This small molecule binds to this protein.
Small molecule (SMILES): CC1=CC[C@@H]2C[C@H]1C2(C)C

Sequence of chain 1.A:
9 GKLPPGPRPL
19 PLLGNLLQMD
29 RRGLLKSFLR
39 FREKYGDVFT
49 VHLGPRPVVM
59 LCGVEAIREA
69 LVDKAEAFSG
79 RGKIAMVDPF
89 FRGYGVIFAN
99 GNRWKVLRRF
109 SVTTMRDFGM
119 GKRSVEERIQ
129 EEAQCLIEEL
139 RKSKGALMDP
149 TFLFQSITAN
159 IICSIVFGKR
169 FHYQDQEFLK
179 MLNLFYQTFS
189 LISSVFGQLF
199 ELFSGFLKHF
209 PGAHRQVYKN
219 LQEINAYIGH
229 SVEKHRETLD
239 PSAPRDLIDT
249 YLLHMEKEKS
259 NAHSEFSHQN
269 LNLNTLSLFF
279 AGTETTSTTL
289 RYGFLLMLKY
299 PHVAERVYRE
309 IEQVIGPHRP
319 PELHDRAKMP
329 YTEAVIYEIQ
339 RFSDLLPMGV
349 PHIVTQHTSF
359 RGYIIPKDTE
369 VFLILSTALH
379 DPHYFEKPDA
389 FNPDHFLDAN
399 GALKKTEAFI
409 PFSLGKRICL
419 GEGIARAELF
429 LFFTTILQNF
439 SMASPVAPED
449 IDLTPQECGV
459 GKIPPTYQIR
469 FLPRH

Binding-site contacts:
Ligand atom C8 contacts residue PHE278 of chain 1.A at 4.1 Å (hydrophobic).
Ligand atom C8 contacts residue PHE96 of chain 1.A at 4.2 Å (hydrophobic).
Ligand atom C4 contacts residue PHE187 of chain 1.A at 4.1 Å (hydrophobic).
Ligand atom C3 contacts residue THR283 of chain 1.A at 3.8 Å.
Ligand atom C7 contacts residue PHE278 of chain 1.A at 4.5 Å (hydrophobic).
Ligand atom C9 contacts residue ILE95 of chain 1.A at 4.0 Å (hydrophobic).
Ligand atom C10 contacts residue ILE95 of chain 1.A at 3.9 Å (hydrophobic).
Ligand atom C10 contacts residue VAL348 of chain 1.A at 4.3 Å (hydrophobic).
Ligand atom C3 contacts residue LEU344 of chain 1.A at 4.1 Å (hydrophobic).
Ligand atom C4 contacts residue THR283 of chain 1.A at 4.3 Å.
Ligand atom C5 contacts residue PHE187 of chain 1.A at 4.2 Å (hydrophobic).
Ligand atom C3 contacts residue ALA279 of chain 1.A at 4.3 Å (hydrophobic).
Ligand atom C2 contacts residue ILE95 of chain 1.A at 4.4 Å (hydrophobic).
Ligand atom C10 contacts residue ALA279 of chain 1.A at 3.9 Å (hydrophobic).
Ligand atom C1 contacts residue ILE95 of chain 1.A at 4.2 Å (hydrophobic).
Ligand atom C9 contacts residue PHE278 of chain 1.A at 3.4 Å (hydrophobic).
Ligand atom C4 contacts residue LEU344 of chain 1.A at 4.3 Å (hydrophobic).
Ligand atom C2 contacts residue ALA279 of chain 1.A at 4.2 Å (hydrophobic).
Ligand atom C9 contacts residue ALA279 of chain 1.A at 3.5 Å (hydrophobic).
Ligand atom C10 contacts residue HEM1 of chain 1.B at 4.0 Å.
Ligand atom C6 contacts residue ILE82 of chain 1.A at 4.2 Å (hydrophobic).